Binding-site contacts:
Ligand atom C05 contacts residue DMS1 of chain 1.F at 4.1 Å.
Ligand atom N01 contacts residue ASP124 of chain 1.A at 2.9 Å (salt-bridge).
Ligand atom N01 contacts residue GLY310 of chain 1.A at 3.7 Å.
Ligand atom C07 contacts residue ILE391 of chain 1.A at 4.4 Å (hydrophobic).
Ligand atom C02 contacts residue ASP308 of chain 1.A at 3.6 Å.
Ligand atom F10 contacts residue DMS1 of chain 1.F at 4.0 Å.
Ligand atom C05 contacts residue PHE283 of chain 1.A at 3.8 Å (hydrophobic).
Ligand atom F09 contacts residue GLY169 of chain 1.A at 3.4 Å.
Ligand atom C02 contacts residue GLY126 of chain 1.A at 3.3 Å.
Ligand atom F09 contacts residue ILE389 of chain 1.A at 4.0 Å.
Ligand atom C07 contacts residue DMS1 of chain 1.E at 4.1 Å.
Ligand atom F08 contacts residue ILE391 of chain 1.A at 3.1 Å.
Ligand atom C03 contacts residue DMS1 of chain 1.F at 3.8 Å.
Ligand atom F08 contacts residue ILE389 of chain 1.A at 4.2 Å.
Ligand atom N01 contacts residue THR311 of chain 1.A at 3.7 Å.
Ligand atom F08 contacts residue ILE393 of chain 1.A at 3.9 Å.
Ligand atom C06 contacts residue GLY169 of chain 1.A at 4.3 Å.
Ligand atom N01 contacts residue ASP308 of chain 1.A at 3.0 Å (salt-bridge).
Ligand atom C02 contacts residue SER127 of chain 1.A at 4.2 Å.
Ligand atom C04 contacts residue DMS1 of chain 1.F at 4.0 Å.
Ligand atom C12 contacts residue DMS1 of chain 1.F at 4.1 Å.
Ligand atom C11 contacts residue GLY169 of chain 1.A at 3.4 Å.
Ligand atom F09 contacts residue DMS1 of chain 1.E at 3.0 Å.
Ligand atom C05 contacts residue ASP308 of chain 1.A at 4.3 Å.
Ligand atom C11 contacts residue DMS1 of chain 1.E at 3.6 Å.
Ligand atom C05 contacts residue GLY126 of chain 1.A at 4.0 Å.
Ligand atom C04 contacts residue PHE283 of chain 1.A at 3.9 Å (hydrophobic).
Ligand atom C12 contacts residue GLY169 of chain 1.A at 3.9 Å.
Ligand atom C03 contacts residue ASP308 of chain 1.A at 3.5 Å.
Ligand atom C02 contacts residue ASP124 of chain 1.A at 3.2 Å.
Ligand atom C04 contacts residue ASP308 of chain 1.A at 3.6 Å.
Ligand atom C12 contacts residue ASP308 of chain 1.A at 4.2 Å.
Ligand atom C06 contacts residue DMS1 of chain 1.E at 4.2 Å.
Ligand atom C04 contacts residue ILE306 of chain 1.A at 4.4 Å (hydrophobic).
Ligand atom N01 contacts residue GLY126 of chain 1.A at 4.2 Å.
Ligand atom C07 contacts residue GLY169 of chain 1.A at 4.3 Å.
Ligand atom C03 contacts residue GLY126 of chain 1.A at 3.5 Å.
Ligand atom C05 contacts residue ILE306 of chain 1.A at 4.2 Å (hydrophobic).
Ligand atom C02 contacts residue DMS1 of chain 1.F at 4.1 Å.
Ligand atom C04 contacts residue GLY126 of chain 1.A at 3.0 Å.

Sequence of chain 1.A:
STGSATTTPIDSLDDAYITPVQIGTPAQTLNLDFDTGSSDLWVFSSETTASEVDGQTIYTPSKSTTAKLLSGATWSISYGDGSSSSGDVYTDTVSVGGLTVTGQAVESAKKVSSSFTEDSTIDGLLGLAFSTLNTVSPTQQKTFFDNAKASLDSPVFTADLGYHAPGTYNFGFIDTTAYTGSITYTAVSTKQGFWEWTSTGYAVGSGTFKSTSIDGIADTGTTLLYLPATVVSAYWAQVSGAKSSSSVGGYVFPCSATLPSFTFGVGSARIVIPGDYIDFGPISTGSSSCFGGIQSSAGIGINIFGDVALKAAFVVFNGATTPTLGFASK

The small molecule below binds the protein below.
Small molecule (SMILES): NCc1ccc(C(F)(F)F)cc1